Sequence of chain 1.B:
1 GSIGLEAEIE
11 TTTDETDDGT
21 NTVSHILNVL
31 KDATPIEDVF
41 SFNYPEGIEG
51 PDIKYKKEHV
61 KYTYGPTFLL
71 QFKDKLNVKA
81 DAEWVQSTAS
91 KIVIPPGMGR

A protein and the small-molecule ligand that binds it are described below.
Small molecule (SMILES): CC1(C)C=C(CSS(C)(=O)=O)C(C)(C)N1[O]

Binding-site contacts:
Ligand atom C7 contacts residue ASP125 of chain 1.A at 4.3 Å.
Ligand atom C5 contacts residue LEU70 of chain 1.B at 4.3 Å (hydrophobic).
Ligand atom C3 contacts residue GLU128 of chain 1.A at 4.2 Å.
Ligand atom C8 contacts residue ASP125 of chain 1.A at 4.3 Å.
Ligand atom C5 contacts residue GLU128 of chain 1.A at 4.3 Å.
Ligand atom S1 contacts residue CYS132 of chain 1.A at 2.0 Å (h-bond).
Ligand atom S1 contacts residue GLU128 of chain 1.A at 3.0 Å (salt-bridge).
Ligand atom C7 contacts residue GLU128 of chain 1.A at 3.1 Å.
Ligand atom C4 contacts residue CYS132 of chain 1.A at 3.0 Å (hydrophobic).
Ligand atom C2 contacts residue LEU129 of chain 1.A at 4.2 Å (hydrophobic).
Ligand atom S1 contacts residue LEU70 of chain 1.B at 4.1 Å.
Ligand atom C8 contacts residue LEU129 of chain 1.A at 4.2 Å (hydrophobic).
Ligand atom C6 contacts residue LEU70 of chain 1.B at 4.0 Å (hydrophobic).
Ligand atom C3 contacts residue CYS132 of chain 1.A at 4.4 Å (hydrophobic).
Ligand atom C7 contacts residue LEU70 of chain 1.B at 3.7 Å (hydrophobic).
Ligand atom S1 contacts residue LEU129 of chain 1.A at 4.1 Å.
Ligand atom C4 contacts residue LEU70 of chain 1.B at 3.4 Å (hydrophobic).
Ligand atom C4 contacts residue GLU128 of chain 1.A at 3.8 Å.

Sequence of chain 1.A:
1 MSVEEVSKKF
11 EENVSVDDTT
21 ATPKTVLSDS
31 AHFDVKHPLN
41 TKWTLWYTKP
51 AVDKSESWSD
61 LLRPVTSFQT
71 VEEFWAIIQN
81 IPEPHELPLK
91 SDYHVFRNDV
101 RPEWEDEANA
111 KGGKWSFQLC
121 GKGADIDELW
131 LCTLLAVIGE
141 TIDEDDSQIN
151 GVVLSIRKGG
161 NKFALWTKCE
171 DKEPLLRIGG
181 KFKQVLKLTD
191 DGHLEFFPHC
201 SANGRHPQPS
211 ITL